The protein below binds the small molecule below.
Small molecule (SMILES): CC(C)C[C@H](NC(=O)CN)C(=O)N[C@H](C(=O)N[C@H](C(=O)NCC(=O)N[C@@H](CO)C(=O)N[C@@H](CC(C)C)C(=O)N[C@@H](CCCN=C(N)N)C(=O)NCC=O)C(C)C)[C@@H](C)O

Binding-site contacts:
Ligand atom O contacts residue ARG43 of chain 59.E at 2.8 Å (salt-bridge).
Ligand atom CA contacts residue ASP258 of chain 59.E at 3.6 Å.
Ligand atom CB contacts residue MET259 of chain 59.E at 3.6 Å (hydrophobic).
Ligand atom CD2 contacts residue ARG43 of chain 59.E at 3.6 Å.
Ligand atom O contacts residue ARG43 of chain 59.E at 2.8 Å (salt-bridge).
Ligand atom CD contacts residue LEU52 of chain 59.E at 3.3 Å (hydrophobic).
Ligand atom N contacts residue ASP258 of chain 59.E at 3.2 Å (salt-bridge).
Ligand atom CG contacts residue PRO57 of chain 59.E at 3.7 Å (hydrophobic).
Ligand atom CB contacts residue ARG49 of chain 59.E at 3.7 Å.
Ligand atom NE contacts residue ILE51 of chain 59.E at 3.7 Å.
Ligand atom N contacts residue ASP258 of chain 59.E at 3.2 Å (salt-bridge).
Ligand atom C contacts residue ARG49 of chain 59.E at 3.6 Å.
Ligand atom C contacts residue ASP258 of chain 59.E at 3.7 Å.
Ligand atom NH2 contacts residue THR246 of chain 59.E at 3.0 Å (h-bond).
Ligand atom CD2 contacts residue ASP258 of chain 59.E at 3.4 Å.
Ligand atom CD2 contacts residue ARG50 of chain 59.E at 3.6 Å.
Ligand atom O contacts residue ILE39 of chain 59.E at 3.7 Å.
Ligand atom OG1 contacts residue ASP258 of chain 59.E at 3.3 Å.
Ligand atom CB contacts residue ASP258 of chain 59.E at 3.7 Å.
Ligand atom CA contacts residue ASP258 of chain 59.E at 3.7 Å.
Ligand atom NH2 contacts residue ASP228 of chain 59.E at 2.7 Å (salt-bridge).
Ligand atom CB contacts residue ASP258 of chain 59.E at 3.5 Å.
Ligand atom N contacts residue ASP258 of chain 59.E at 2.8 Å (salt-bridge).
Ligand atom N contacts residue PRO57 of chain 59.E at 3.5 Å.
Ligand atom N contacts residue ARG49 of chain 59.E at 3.6 Å (salt-bridge).
Ligand atom NE contacts residue ARG50 of chain 59.E at 3.1 Å (salt-bridge).
Ligand atom N contacts residue ARG49 of chain 59.E at 3.7 Å.
Ligand atom CD contacts residue ARG50 of chain 59.E at 3.3 Å.
Ligand atom O contacts residue ARG49 of chain 59.E at 3.1 Å (salt-bridge).
Ligand atom NH1 contacts residue ASP53 of chain 59.E at 3.0 Å (salt-bridge).
Ligand atom CG2 contacts residue MET259 of chain 59.E at 3.7 Å (hydrophobic).
Ligand atom CZ contacts residue THR246 of chain 59.E at 3.3 Å.
Ligand atom NH1 contacts residue THR246 of chain 59.E at 3.2 Å (h-bond).
Ligand atom N contacts residue ARG49 of chain 59.E at 3.5 Å (salt-bridge).
Ligand atom O contacts residue ARG50 of chain 59.E at 3.4 Å.
Ligand atom CG2 contacts residue ASP258 of chain 59.E at 3.5 Å.
Ligand atom CA contacts residue ASP258 of chain 59.E at 3.7 Å.
Ligand atom CB contacts residue ARG49 of chain 59.E at 3.5 Å.
Ligand atom OG1 contacts residue MET259 of chain 59.E at 2.6 Å (h-bond).
Ligand atom C contacts residue ARG43 of chain 59.E at 3.7 Å.

Sequence of chain 59.E:
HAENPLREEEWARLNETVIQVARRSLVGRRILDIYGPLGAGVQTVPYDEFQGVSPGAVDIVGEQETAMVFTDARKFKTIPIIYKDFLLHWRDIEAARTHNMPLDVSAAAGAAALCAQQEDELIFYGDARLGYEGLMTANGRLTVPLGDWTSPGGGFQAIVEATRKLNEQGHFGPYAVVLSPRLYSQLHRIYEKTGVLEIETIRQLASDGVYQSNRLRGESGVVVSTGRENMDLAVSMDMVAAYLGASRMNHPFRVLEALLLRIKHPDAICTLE